Binding-site contacts:
Ligand atom O contacts residue NO1 of chain 1.J at 3.5 Å (h-bond).
Ligand atom C2 contacts residue ALA85 of chain 1.B at 4.0 Å (hydrophobic).
Ligand atom C5 contacts residue GLN379 of chain 1.B at 3.8 Å.
Ligand atom C3 contacts residue NO1 of chain 1.J at 4.5 Å.
Ligand atom C1 contacts residue NO1 of chain 1.J at 3.6 Å.
Ligand atom C3 contacts residue HEM1 of chain 1.H at 4.0 Å.
Ligand atom C7 contacts residue NO1 of chain 1.J at 3.3 Å.
Ligand atom C7 contacts residue ASN236 of chain 1.B at 4.2 Å.
Ligand atom C3 contacts residue VAL70 of chain 1.B at 4.2 Å (hydrophobic).
Ligand atom C10 contacts residue VAL380 of chain 1.B at 3.8 Å (hydrophobic).
Ligand atom C9 contacts residue NO1 of chain 1.J at 4.0 Å.
Ligand atom C10 contacts residue ASN236 of chain 1.B at 4.1 Å.
Ligand atom C9 contacts residue ALA279 of chain 1.B at 3.9 Å (hydrophobic).
Ligand atom C7 contacts residue ILE228 of chain 1.B at 4.0 Å (hydrophobic).
Ligand atom C6 contacts residue TYR75 of chain 1.B at 3.9 Å (hydrophobic).
Ligand atom C8 contacts residue VAL281 of chain 1.B at 4.2 Å (hydrophobic).
Ligand atom C9 contacts residue VAL281 of chain 1.B at 4.0 Å (hydrophobic).
Ligand atom O contacts residue ASN236 of chain 1.B at 3.0 Å (h-bond).
Ligand atom C2 contacts residue NO1 of chain 1.J at 3.4 Å.
Ligand atom C7 contacts residue LEU231 of chain 1.B at 3.7 Å (hydrophobic).
Ligand atom C6 contacts residue LEU82 of chain 1.B at 3.9 Å (hydrophobic).
Ligand atom C10 contacts residue MET280 of chain 1.B at 3.5 Å (hydrophobic).
Ligand atom C5 contacts residue VAL70 of chain 1.B at 4.1 Å (hydrophobic).
Ligand atom C8 contacts residue ASN236 of chain 1.B at 3.8 Å.
Ligand atom C9 contacts residue HEM1 of chain 1.H at 3.3 Å.
Ligand atom C4 contacts residue GLN379 of chain 1.B at 4.3 Å.
Ligand atom C10 contacts residue ALA279 of chain 1.B at 3.8 Å (hydrophobic).
Ligand atom C6 contacts residue THR71 of chain 1.B at 4.0 Å.
Ligand atom C1 contacts residue ASN236 of chain 1.B at 4.2 Å.
Ligand atom C4 contacts residue VAL281 of chain 1.B at 3.8 Å (hydrophobic).
Ligand atom C9 contacts residue ASN236 of chain 1.B at 3.7 Å.
Ligand atom C10 contacts residue VAL281 of chain 1.B at 4.3 Å (hydrophobic).
Ligand atom C10 contacts residue TYR75 of chain 1.B at 4.4 Å (hydrophobic).
Ligand atom C7 contacts residue GLY232 of chain 1.B at 4.4 Å.
Ligand atom C5 contacts residue THR71 of chain 1.B at 3.8 Å.
Ligand atom C2 contacts residue ILE228 of chain 1.B at 4.2 Å (hydrophobic).
Ligand atom C3 contacts residue ALA85 of chain 1.B at 4.0 Å (hydrophobic).
Ligand atom C4 contacts residue VAL70 of chain 1.B at 4.1 Å (hydrophobic).
Ligand atom C10 contacts residue GLN379 of chain 1.B at 4.0 Å.

A protein and the small-molecule ligand that binds it are described below.
Small molecule (SMILES): CC12CCC(CC1)C(C)(C)O2

Sequence of chain 1.B:
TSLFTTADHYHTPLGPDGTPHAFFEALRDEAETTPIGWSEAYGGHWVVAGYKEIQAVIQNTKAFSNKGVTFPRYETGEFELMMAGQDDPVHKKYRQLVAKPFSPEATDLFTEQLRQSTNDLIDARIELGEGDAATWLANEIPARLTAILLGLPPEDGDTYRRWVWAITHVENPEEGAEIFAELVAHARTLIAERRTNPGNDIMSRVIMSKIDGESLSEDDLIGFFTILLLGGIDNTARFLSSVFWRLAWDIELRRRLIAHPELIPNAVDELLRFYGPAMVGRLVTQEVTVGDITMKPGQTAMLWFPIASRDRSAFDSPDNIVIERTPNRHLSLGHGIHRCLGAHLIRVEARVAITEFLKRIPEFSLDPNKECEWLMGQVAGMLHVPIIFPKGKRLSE